Binding-site contacts:
Ligand atom C1 contacts residue ASN207 of chain 1.A at 3.8 Å.
Ligand atom C5 contacts residue ASN540 of chain 1.A at 3.7 Å.
Ligand atom O7 contacts residue ASN540 of chain 1.A at 4.4 Å.
Ligand atom O3 contacts residue ARG205 of chain 1.A at 4.0 Å.
Ligand atom C3 contacts residue ASN540 of chain 1.A at 3.8 Å.
Ligand atom O5 contacts residue ARG205 of chain 1.A at 3.4 Å.
Ligand atom N2 contacts residue ARG205 of chain 1.A at 3.5 Å (salt-bridge).
Ligand atom N2 contacts residue ASN540 of chain 1.A at 2.9 Å (h-bond).
Ligand atom O4 contacts residue ARG205 of chain 1.A at 4.1 Å.
Ligand atom C7 contacts residue PHE538 of chain 1.A at 4.4 Å (hydrophobic).
Ligand atom C4 contacts residue ASN540 of chain 1.A at 4.2 Å.
Ligand atom C1 contacts residue ASN540 of chain 1.A at 1.4 Å.
Ligand atom C2 contacts residue ARG205 of chain 1.A at 4.1 Å.
Ligand atom C7 contacts residue ASN540 of chain 1.A at 4.0 Å.
Ligand atom C1 contacts residue ARG205 of chain 1.A at 4.1 Å.
Ligand atom C6 contacts residue ARG205 of chain 1.A at 4.1 Å.
Ligand atom C5 contacts residue ARG205 of chain 1.A at 4.3 Å.
Ligand atom O5 contacts residue ASN540 of chain 1.A at 2.4 Å (h-bond).
Ligand atom O6 contacts residue ARG205 of chain 1.A at 3.3 Å.
Ligand atom C8 contacts residue PHE538 of chain 1.A at 3.7 Å (hydrophobic).
Ligand atom C2 contacts residue ASN540 of chain 1.A at 2.5 Å.
Ligand atom O6 contacts residue ASN207 of chain 1.A at 3.9 Å.
Ligand atom C3 contacts residue ARG205 of chain 1.A at 3.9 Å.
Ligand atom O5 contacts residue ASN207 of chain 1.A at 3.8 Å.

Sequence of chain 1.A:
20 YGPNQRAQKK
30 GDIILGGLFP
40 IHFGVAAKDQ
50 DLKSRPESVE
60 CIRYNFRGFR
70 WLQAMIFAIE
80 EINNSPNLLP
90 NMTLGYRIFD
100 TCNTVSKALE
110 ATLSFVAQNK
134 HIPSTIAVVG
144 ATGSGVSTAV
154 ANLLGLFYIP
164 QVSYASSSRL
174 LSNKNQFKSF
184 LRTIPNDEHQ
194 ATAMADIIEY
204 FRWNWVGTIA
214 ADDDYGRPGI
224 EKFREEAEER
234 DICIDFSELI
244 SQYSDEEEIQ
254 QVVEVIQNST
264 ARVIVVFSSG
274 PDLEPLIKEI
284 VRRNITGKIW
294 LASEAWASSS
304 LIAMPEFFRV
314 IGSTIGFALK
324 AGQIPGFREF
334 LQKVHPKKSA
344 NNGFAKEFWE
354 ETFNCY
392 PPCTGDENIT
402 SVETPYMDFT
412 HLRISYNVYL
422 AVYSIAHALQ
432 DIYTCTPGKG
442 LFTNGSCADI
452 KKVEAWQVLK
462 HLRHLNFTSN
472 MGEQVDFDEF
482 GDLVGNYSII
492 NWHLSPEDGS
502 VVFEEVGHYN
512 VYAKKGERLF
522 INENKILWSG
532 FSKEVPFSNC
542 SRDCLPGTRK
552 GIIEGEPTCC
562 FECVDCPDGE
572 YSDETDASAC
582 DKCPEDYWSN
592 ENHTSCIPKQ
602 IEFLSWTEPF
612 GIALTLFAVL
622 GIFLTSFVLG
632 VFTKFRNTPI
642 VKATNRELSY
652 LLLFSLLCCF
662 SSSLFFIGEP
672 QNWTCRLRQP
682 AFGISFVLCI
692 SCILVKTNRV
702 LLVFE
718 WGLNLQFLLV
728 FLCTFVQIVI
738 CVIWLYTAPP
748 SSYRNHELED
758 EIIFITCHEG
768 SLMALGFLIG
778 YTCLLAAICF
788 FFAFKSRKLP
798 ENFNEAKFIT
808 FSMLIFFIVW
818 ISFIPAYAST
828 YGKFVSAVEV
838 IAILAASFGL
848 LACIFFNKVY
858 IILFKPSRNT

This protein binds this small molecule.
Small molecule (SMILES): CC(=O)N[C@H]1[C@H](O[C@H]2[C@H](O)[C@@H](NC(C)=O)CO[C@@H]2CO)O[C@H](CO)[C@@H](O)[C@@H]1O